This small molecule binds to this protein.
Small molecule (SMILES): CC(C)C[C@H](NC(=O)CN)C(=O)N[C@H](C(=O)N[C@H](C(=O)NCC(=O)N[C@@H](CO)C(=O)N[C@@H](CC(C)C)C(=O)N[C@@H](CCCN=C(N)N)C(=O)NCC=O)C(C)C)[C@@H](C)O

Binding-site contacts:
Ligand atom O contacts residue ARG50 of chain 59.A at 3.6 Å.
Ligand atom CA contacts residue ASP258 of chain 59.A at 3.7 Å.
Ligand atom N contacts residue ASP258 of chain 59.A at 2.9 Å (salt-bridge).
Ligand atom CD2 contacts residue ASP258 of chain 59.A at 3.5 Å.
Ligand atom O contacts residue ARG43 of chain 59.A at 3.0 Å (salt-bridge).
Ligand atom O contacts residue ARG49 of chain 59.A at 3.1 Å (salt-bridge).
Ligand atom CB contacts residue MET259 of chain 59.A at 3.8 Å (hydrophobic).
Ligand atom OG1 contacts residue ASP258 of chain 59.A at 3.3 Å.
Ligand atom CD contacts residue LEU52 of chain 59.A at 3.5 Å (hydrophobic).
Ligand atom C contacts residue ASP258 of chain 59.A at 3.7 Å.
Ligand atom N contacts residue ARG49 of chain 59.A at 3.6 Å.
Ligand atom C contacts residue ARG49 of chain 59.A at 3.4 Å.
Ligand atom CA contacts residue ASP258 of chain 59.A at 3.5 Å.
Ligand atom OG1 contacts residue ILE39 of chain 59.A at 3.5 Å.
Ligand atom CB contacts residue ILE39 of chain 59.A at 3.6 Å (hydrophobic).
Ligand atom CA contacts residue ARG49 of chain 59.A at 3.5 Å.
Ligand atom CB contacts residue ARG50 of chain 59.A at 3.7 Å.
Ligand atom C contacts residue ILE39 of chain 59.A at 3.6 Å (hydrophobic).
Ligand atom N contacts residue ILE39 of chain 59.A at 3.7 Å.
Ligand atom N contacts residue ARG49 of chain 59.A at 3.0 Å (salt-bridge).
Ligand atom N contacts residue ASP258 of chain 59.A at 3.0 Å (salt-bridge).
Ligand atom O contacts residue ARG43 of chain 59.A at 3.1 Å (salt-bridge).
Ligand atom CA contacts residue ARG50 of chain 59.A at 3.5 Å.
Ligand atom CB contacts residue ASP258 of chain 59.A at 3.5 Å.
Ligand atom O contacts residue ILE39 of chain 59.A at 3.6 Å.
Ligand atom NH1 contacts residue THR246 of chain 59.A at 3.0 Å (h-bond).
Ligand atom CB contacts residue ARG49 of chain 59.A at 3.5 Å.
Ligand atom N contacts residue ARG49 of chain 59.A at 3.6 Å.
Ligand atom OG1 contacts residue MET259 of chain 59.A at 2.8 Å (h-bond).
Ligand atom NH2 contacts residue ARG50 of chain 59.A at 3.3 Å (salt-bridge).
Ligand atom CD2 contacts residue ARG43 of chain 59.A at 3.7 Å.
Ligand atom CG2 contacts residue ALA42 of chain 59.A at 3.7 Å (hydrophobic).
Ligand atom CD contacts residue ARG50 of chain 59.A at 3.6 Å.
Ligand atom CG2 contacts residue MET259 of chain 59.A at 3.7 Å (hydrophobic).
Ligand atom CB contacts residue ASP258 of chain 59.A at 3.7 Å.
Ligand atom CA contacts residue ASP258 of chain 59.A at 3.7 Å.
Ligand atom NH1 contacts residue ASP228 of chain 59.A at 2.8 Å (salt-bridge).
Ligand atom NE contacts residue ASP53 of chain 59.A at 3.7 Å.
Ligand atom N contacts residue ASP258 of chain 59.A at 2.8 Å (salt-bridge).
Ligand atom C contacts residue ASP258 of chain 59.A at 3.6 Å.

Sequence of chain 59.A:
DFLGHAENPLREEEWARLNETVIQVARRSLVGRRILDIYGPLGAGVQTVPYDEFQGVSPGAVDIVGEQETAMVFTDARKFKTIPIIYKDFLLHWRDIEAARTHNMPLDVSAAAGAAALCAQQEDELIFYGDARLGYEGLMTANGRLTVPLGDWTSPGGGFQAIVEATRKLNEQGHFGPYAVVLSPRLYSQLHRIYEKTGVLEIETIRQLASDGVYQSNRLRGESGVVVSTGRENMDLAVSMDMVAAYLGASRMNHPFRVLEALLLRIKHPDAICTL